Sequence of chain 25.A:
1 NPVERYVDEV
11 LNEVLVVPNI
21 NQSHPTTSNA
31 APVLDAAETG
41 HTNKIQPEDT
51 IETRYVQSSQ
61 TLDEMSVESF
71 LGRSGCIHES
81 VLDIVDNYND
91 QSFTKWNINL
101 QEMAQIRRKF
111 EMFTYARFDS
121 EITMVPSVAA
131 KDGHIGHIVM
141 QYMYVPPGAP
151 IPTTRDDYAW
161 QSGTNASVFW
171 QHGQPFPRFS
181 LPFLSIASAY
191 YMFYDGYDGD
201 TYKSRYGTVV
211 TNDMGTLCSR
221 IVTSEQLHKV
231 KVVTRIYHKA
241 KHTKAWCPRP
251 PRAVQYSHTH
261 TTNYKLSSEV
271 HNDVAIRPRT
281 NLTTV

Binding-site contacts:
Ligand atom N4A contacts residue TYR144 of chain 25.A at 3.7 Å.
Ligand atom CM4 contacts residue TYR142 of chain 25.A at 3.7 Å (hydrophobic).
Ligand atom N3A contacts residue PHE179 of chain 25.A at 3.7 Å.
Ligand atom N5A contacts residue MET124 of chain 25.A at 3.9 Å.
Ligand atom C4 contacts residue LEU100 of chain 25.A at 3.9 Å (hydrophobic).
Ligand atom C5 contacts residue MET214 of chain 25.A at 3.4 Å (hydrophobic).
Ligand atom N5A contacts residue PHE179 of chain 25.A at 3.3 Å.
Ligand atom N4A contacts residue PHE179 of chain 25.A at 3.5 Å.
Ligand atom C4 contacts residue TYR190 of chain 25.A at 3.7 Å (hydrophobic).
Ligand atom N5A contacts residue LEU217 of chain 25.A at 3.6 Å.
Ligand atom CM2 contacts residue ILE77 of chain 25.A at 3.8 Å (hydrophobic).
Ligand atom CM6 contacts residue LEU184 of chain 25.A at 3.7 Å (hydrophobic).
Ligand atom CM2 contacts residue ILE122 of chain 25.A at 3.8 Å (hydrophobic).
Ligand atom CM4 contacts residue VAL168 of chain 25.A at 3.9 Å (hydrophobic).
Ligand atom CM6 contacts residue TYR144 of chain 25.A at 3.7 Å (hydrophobic).
Ligand atom O1B contacts residue ILE98 of chain 25.A at 3.2 Å.
Ligand atom CM6 contacts residue LEU181 of chain 25.A at 3.8 Å (hydrophobic).
Ligand atom N1A contacts residue PHE179 of chain 25.A at 3.3 Å.
Ligand atom C2B contacts residue ILE122 of chain 25.A at 4.0 Å (hydrophobic).
Ligand atom C2A contacts residue PHE179 of chain 25.A at 3.5 Å (hydrophobic).
Ligand atom O1 contacts residue MET214 of chain 25.A at 3.2 Å.
Ligand atom C1C contacts residue MET214 of chain 25.A at 3.2 Å (hydrophobic).
Ligand atom C1B contacts residue ILE98 of chain 25.A at 3.7 Å (hydrophobic).
Ligand atom C1B contacts residue LEU181 of chain 25.A at 4.0 Å (hydrophobic).
Ligand atom CM4 contacts residue TYR144 of chain 25.A at 3.8 Å (hydrophobic).
Ligand atom N3A contacts residue TYR144 of chain 25.A at 3.2 Å.
Ligand atom C6B contacts residue ILE98 of chain 25.A at 3.8 Å (hydrophobic).
Ligand atom C6B contacts residue LEU181 of chain 25.A at 3.5 Å (hydrophobic).
Ligand atom CM4 contacts residue ALA166 of chain 25.A at 3.1 Å (hydrophobic).
Ligand atom C5B contacts residue TYR144 of chain 25.A at 3.8 Å (hydrophobic).
Ligand atom N1A contacts residue LEU217 of chain 25.A at 3.3 Å.
Ligand atom N2 contacts residue MET214 of chain 25.A at 3.8 Å.
Ligand atom C2A contacts residue LEU217 of chain 25.A at 4.0 Å (hydrophobic).
Ligand atom O1 contacts residue LEU100 of chain 25.A at 3.7 Å.
Ligand atom C4 contacts residue MET214 of chain 25.A at 3.7 Å (hydrophobic).
Ligand atom C3 contacts residue LEU100 of chain 25.A at 3.8 Å (hydrophobic).
Ligand atom C5B contacts residue LEU181 of chain 25.A at 3.6 Å (hydrophobic).
Ligand atom N1A contacts residue MET124 of chain 25.A at 3.6 Å.
Ligand atom N2 contacts residue LEU100 of chain 25.A at 3.8 Å.
Ligand atom CM3 contacts residue TYR190 of chain 25.A at 3.6 Å (hydrophobic).

A small-molecule ligand and the protein it binds are described below.
Small molecule (SMILES): Cc1cc(CCCOc2c(C)cc(-c3nnn(C)n3)cc2C)on1